Sequence of chain 1.E:
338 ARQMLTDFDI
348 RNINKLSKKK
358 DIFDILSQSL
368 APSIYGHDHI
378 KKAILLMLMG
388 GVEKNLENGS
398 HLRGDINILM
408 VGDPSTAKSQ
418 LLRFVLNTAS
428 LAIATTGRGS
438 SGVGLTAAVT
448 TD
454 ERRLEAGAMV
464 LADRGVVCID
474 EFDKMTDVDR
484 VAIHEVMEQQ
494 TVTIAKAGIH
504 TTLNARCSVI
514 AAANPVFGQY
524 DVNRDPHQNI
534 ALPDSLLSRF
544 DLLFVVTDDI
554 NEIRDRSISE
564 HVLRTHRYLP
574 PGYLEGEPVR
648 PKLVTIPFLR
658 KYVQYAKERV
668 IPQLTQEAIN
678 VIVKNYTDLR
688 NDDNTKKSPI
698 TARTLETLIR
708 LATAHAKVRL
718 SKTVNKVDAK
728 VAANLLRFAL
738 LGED

Binding-site contacts:
Ligand atom O3G contacts residue ARG700 of chain 1.E at 2.7 Å (salt-bridge).
Ligand atom N3B contacts residue ARG700 of chain 1.E at 2.9 Å (salt-bridge).
Ligand atom N3B contacts residue LYS466 of chain 1.B at 3.4 Å (salt-bridge).
Ligand atom N1 contacts residue TYR423 of chain 1.B at 3.0 Å (h-bond).
Ligand atom O3A contacts residue ALA465 of chain 1.B at 3.2 Å (h-bond).
Ligand atom O2G contacts residue ARG542 of chain 1.E at 2.8 Å (salt-bridge).
Ligand atom N3B contacts residue MG1 of chain 1.K at 3.6 Å.
Ligand atom C5' contacts residue ARG700 of chain 1.E at 3.5 Å.
Ligand atom PG contacts residue ARG700 of chain 1.E at 3.5 Å.
Ligand atom O3' contacts residue GLU703 of chain 1.E at 3.1 Å (salt-bridge).
Ligand atom O3G contacts residue GLY463 of chain 1.B at 3.6 Å.
Ligand atom C8 contacts residue GLY463 of chain 1.B at 3.5 Å.
Ligand atom PB contacts residue MG1 of chain 1.K at 3.2 Å.
Ligand atom O1G contacts residue ASN568 of chain 1.B at 2.8 Å (h-bond).
Ligand atom N3B contacts residue GLY463 of chain 1.B at 2.8 Å (h-bond).
Ligand atom O2G contacts residue MG1 of chain 1.K at 2.0 Å.
Ligand atom O1B contacts residue MG1 of chain 1.K at 2.0 Å.
Ligand atom C4' contacts residue ARG700 of chain 1.E at 3.6 Å.
Ligand atom O1G contacts residue LYS466 of chain 1.B at 2.7 Å (salt-bridge).
Ligand atom PA contacts residue ARG700 of chain 1.E at 3.6 Å.
Ligand atom O2A contacts residue GLU491 of chain 1.E at 3.6 Å.
Ligand atom O2B contacts residue VAL464 of chain 1.B at 3.1 Å (h-bond).
Ligand atom C2 contacts residue VAL616 of chain 1.B at 3.4 Å (hydrophobic).
Ligand atom O3G contacts residue PRO462 of chain 1.B at 3.3 Å.
Ligand atom O3A contacts residue GLY463 of chain 1.B at 3.5 Å.
Ligand atom PG contacts residue LYS466 of chain 1.B at 3.6 Å.
Ligand atom O2A contacts residue ARG700 of chain 1.E at 2.9 Å (salt-bridge).
Ligand atom O1A contacts residue SER467 of chain 1.B at 3.5 Å (h-bond).
Ligand atom O1A contacts residue GLN468 of chain 1.B at 2.9 Å (h-bond).
Ligand atom O1A contacts residue ALA465 of chain 1.B at 3.5 Å.
Ligand atom N6 contacts residue TYR423 of chain 1.B at 3.0 Å (h-bond).
Ligand atom O3A contacts residue VAL464 of chain 1.B at 3.4 Å (h-bond).
Ligand atom O2' contacts residue GLU421 of chain 1.B at 3.6 Å (salt-bridge).
Ligand atom PB contacts residue LYS466 of chain 1.B at 3.5 Å.
Ligand atom O2B contacts residue LYS466 of chain 1.B at 2.7 Å (salt-bridge).
Ligand atom O3A contacts residue ARG700 of chain 1.E at 3.2 Å (salt-bridge).
Ligand atom O1B contacts residue SER467 of chain 1.B at 2.9 Å (h-bond).
Ligand atom O3G contacts residue ARG542 of chain 1.E at 2.8 Å (salt-bridge).
Ligand atom O2B contacts residue ALA465 of chain 1.B at 3.1 Å (h-bond).
Ligand atom PG contacts residue MG1 of chain 1.K at 3.1 Å.

A small-molecule ligand and the protein it binds are described below.
Small molecule (SMILES): Nc1ncnc2c1ncn2[C@@H]1O[C@H](CO[P](=O)(O)O[P](=O)(O)NP(=O)(O)O)[C@@H](O)[C@H]1O

Sequence of chain 1.B:
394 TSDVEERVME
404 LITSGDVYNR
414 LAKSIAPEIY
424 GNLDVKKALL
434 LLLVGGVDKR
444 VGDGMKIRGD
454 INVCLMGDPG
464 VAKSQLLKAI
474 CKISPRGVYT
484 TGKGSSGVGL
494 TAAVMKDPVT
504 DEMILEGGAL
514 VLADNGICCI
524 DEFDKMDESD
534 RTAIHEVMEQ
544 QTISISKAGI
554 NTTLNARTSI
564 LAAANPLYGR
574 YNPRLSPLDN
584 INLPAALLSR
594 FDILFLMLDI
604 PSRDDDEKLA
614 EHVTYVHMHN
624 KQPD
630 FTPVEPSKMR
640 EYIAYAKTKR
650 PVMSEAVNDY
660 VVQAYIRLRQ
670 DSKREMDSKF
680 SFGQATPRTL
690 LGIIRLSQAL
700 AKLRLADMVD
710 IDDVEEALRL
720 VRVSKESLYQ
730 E